Binding-site contacts:
Ligand atom O5 contacts residue GLY89 of chain 1.EA at 3.7 Å.
Ligand atom O6 contacts residue GLY89 of chain 1.EA at 4.0 Å.
Ligand atom C5 contacts residue ASN88 of chain 1.EA at 3.4 Å.
Ligand atom N2 contacts residue ARG56 of chain 1.EA at 3.0 Å (salt-bridge).
Ligand atom N2 contacts residue ASN88 of chain 1.EA at 3.4 Å (h-bond).
Ligand atom C2 contacts residue ARG56 of chain 1.EA at 3.6 Å.
Ligand atom C2 contacts residue GLU105 of chain 1.EA at 4.2 Å.
Ligand atom C6 contacts residue ASN88 of chain 1.EA at 4.3 Å.
Ligand atom C1 contacts residue ARG56 of chain 1.EA at 3.0 Å.
Ligand atom N2 contacts residue GLU105 of chain 1.EA at 4.5 Å.
Ligand atom C2 contacts residue ILE58 of chain 1.EA at 4.1 Å (hydrophobic).
Ligand atom C1 contacts residue GLY89 of chain 1.EA at 4.4 Å.
Ligand atom O7 contacts residue ILE58 of chain 1.EA at 4.5 Å.
Ligand atom C8 contacts residue ILE58 of chain 1.EA at 3.5 Å (hydrophobic).
Ligand atom O5 contacts residue ARG56 of chain 1.EA at 4.3 Å.
Ligand atom C1 contacts residue ILE58 of chain 1.EA at 4.3 Å (hydrophobic).
Ligand atom C7 contacts residue ILE58 of chain 1.EA at 3.6 Å (hydrophobic).
Ligand atom C6 contacts residue GLY89 of chain 1.EA at 3.7 Å.
Ligand atom C3 contacts residue ARG56 of chain 1.EA at 4.5 Å.
Ligand atom C1 contacts residue GLU105 of chain 1.EA at 4.5 Å.
Ligand atom C2 contacts residue ASN88 of chain 1.EA at 2.6 Å.
Ligand atom C4 contacts residue ASN88 of chain 1.EA at 4.1 Å.
Ligand atom C8 contacts residue ARG56 of chain 1.EA at 3.7 Å.
Ligand atom O5 contacts residue ASN88 of chain 1.EA at 2.0 Å (h-bond).
Ligand atom C3 contacts residue ASN88 of chain 1.EA at 3.8 Å.
Ligand atom C1 contacts residue ASN88 of chain 1.EA at 1.4 Å.
Ligand atom C7 contacts residue ARG56 of chain 1.EA at 4.1 Å.
Ligand atom N2 contacts residue ILE58 of chain 1.EA at 3.2 Å.
Ligand atom C8 contacts residue SER54 of chain 1.EA at 4.4 Å.
Ligand atom C5 contacts residue GLY89 of chain 1.EA at 4.4 Å.

Sequence of chain 1.EA:
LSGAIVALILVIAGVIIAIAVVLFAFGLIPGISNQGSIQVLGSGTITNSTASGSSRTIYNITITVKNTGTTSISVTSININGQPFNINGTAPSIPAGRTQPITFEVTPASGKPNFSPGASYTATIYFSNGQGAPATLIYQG

This small molecule binds to this protein.
Small molecule (SMILES): CC(=O)N[C@@H]1[C@@H](O)[C@H](O)[C@@H](CO)O[C@H]1O